Sequence of chain 1.A:
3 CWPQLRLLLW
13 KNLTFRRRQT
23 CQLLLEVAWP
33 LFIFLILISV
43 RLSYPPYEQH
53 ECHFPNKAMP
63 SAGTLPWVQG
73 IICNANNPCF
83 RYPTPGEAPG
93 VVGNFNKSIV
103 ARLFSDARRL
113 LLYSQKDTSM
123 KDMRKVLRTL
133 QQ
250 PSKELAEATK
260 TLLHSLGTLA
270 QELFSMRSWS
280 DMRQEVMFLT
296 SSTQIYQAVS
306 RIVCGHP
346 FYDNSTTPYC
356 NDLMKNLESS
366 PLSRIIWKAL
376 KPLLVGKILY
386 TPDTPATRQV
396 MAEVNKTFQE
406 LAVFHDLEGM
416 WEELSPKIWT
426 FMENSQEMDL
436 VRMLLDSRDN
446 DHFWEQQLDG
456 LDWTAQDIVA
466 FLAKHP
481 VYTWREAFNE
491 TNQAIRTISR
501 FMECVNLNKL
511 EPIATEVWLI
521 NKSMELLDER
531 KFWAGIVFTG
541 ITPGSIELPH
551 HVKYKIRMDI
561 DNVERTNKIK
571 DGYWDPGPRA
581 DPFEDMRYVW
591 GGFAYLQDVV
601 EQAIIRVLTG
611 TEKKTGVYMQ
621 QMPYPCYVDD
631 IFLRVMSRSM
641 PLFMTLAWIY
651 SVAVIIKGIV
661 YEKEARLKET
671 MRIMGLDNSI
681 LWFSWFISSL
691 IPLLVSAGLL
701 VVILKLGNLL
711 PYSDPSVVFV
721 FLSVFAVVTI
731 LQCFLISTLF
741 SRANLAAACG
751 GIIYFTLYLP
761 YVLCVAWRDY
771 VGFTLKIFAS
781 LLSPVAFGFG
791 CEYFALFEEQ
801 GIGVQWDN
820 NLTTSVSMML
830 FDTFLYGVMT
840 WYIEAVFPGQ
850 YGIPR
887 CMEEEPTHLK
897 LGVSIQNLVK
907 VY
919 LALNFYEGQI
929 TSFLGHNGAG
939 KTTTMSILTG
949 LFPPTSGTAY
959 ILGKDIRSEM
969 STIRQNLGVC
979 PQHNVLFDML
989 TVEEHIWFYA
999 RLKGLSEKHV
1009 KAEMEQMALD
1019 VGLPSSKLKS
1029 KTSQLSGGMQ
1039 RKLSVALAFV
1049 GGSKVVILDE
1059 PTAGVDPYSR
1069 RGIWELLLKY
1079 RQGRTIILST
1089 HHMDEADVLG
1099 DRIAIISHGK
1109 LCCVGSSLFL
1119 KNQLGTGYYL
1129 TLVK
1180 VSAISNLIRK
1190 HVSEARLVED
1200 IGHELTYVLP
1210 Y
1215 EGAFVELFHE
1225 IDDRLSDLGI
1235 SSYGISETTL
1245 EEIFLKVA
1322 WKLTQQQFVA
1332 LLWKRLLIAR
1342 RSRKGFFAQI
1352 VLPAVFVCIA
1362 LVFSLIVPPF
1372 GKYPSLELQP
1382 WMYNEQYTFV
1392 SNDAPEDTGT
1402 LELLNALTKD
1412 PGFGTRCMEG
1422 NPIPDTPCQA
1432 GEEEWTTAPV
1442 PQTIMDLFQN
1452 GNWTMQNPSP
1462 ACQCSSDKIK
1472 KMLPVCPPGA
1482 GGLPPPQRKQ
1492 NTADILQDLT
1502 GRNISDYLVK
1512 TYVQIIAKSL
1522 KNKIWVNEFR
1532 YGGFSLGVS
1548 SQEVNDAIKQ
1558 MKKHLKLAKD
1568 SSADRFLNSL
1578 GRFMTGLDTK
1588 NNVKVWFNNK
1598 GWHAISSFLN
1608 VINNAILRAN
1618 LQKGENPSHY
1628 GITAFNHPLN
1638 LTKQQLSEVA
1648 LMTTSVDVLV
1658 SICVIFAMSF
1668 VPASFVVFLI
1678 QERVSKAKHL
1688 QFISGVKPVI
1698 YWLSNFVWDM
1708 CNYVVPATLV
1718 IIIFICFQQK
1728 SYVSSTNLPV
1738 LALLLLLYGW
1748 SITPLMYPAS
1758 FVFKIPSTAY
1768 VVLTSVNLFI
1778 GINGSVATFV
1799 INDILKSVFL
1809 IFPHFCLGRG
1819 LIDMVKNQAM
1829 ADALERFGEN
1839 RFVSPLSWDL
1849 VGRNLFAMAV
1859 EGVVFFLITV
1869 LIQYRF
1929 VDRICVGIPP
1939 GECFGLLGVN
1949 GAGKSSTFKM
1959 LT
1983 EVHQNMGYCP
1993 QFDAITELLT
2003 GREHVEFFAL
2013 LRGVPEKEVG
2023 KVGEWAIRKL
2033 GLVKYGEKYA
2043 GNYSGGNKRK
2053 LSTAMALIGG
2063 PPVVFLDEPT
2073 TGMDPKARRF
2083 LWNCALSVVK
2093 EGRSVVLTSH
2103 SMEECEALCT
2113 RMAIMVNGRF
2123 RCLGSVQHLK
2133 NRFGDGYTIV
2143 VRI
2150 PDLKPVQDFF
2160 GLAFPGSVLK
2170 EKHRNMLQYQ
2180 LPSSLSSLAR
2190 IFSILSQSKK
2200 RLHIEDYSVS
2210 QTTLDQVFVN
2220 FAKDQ

This small molecule binds to this protein.
Small molecule (SMILES): CC(C)CCC[C@@H](C)[C@H]1CC[C@H]2[C@@H]3CC=C4C[C@@H](O)CC[C@]4(C)[C@H]3CC[C@]12C

Binding-site contacts:
Ligand atom O1 contacts residue ARG276 of chain 1.A at 3.9 Å.
Ligand atom O1 contacts residue SER279 of chain 1.A at 4.2 Å.
Ligand atom C21 contacts residue TRP278 of chain 1.A at 4.2 Å (hydrophobic).
Ligand atom C1 contacts residue SER279 of chain 1.A at 4.2 Å.
Ligand atom C20 contacts residue TRP278 of chain 1.A at 4.2 Å (hydrophobic).
Ligand atom C6 contacts residue PHE273 of chain 1.A at 4.5 Å (hydrophobic).
Ligand atom C11 contacts residue TRP278 of chain 1.A at 3.3 Å (hydrophobic).
Ligand atom C10 contacts residue SER279 of chain 1.A at 4.0 Å.
Ligand atom C13 contacts residue TRP278 of chain 1.A at 3.6 Å (hydrophobic).
Ligand atom C7 contacts residue PHE273 of chain 1.A at 4.4 Å (hydrophobic).
Ligand atom C7 contacts residue LEU272 of chain 1.A at 3.8 Å (hydrophobic).
Ligand atom C15 contacts residue LEU272 of chain 1.A at 3.5 Å (hydrophobic).
Ligand atom C19 contacts residue TRP278 of chain 1.A at 3.9 Å (hydrophobic).
Ligand atom C18 contacts residue MET275 of chain 1.A at 4.5 Å (hydrophobic).
Ligand atom C19 contacts residue SER279 of chain 1.A at 2.9 Å.
Ligand atom C7 contacts residue MET275 of chain 1.A at 4.4 Å (hydrophobic).
Ligand atom C4 contacts residue SER279 of chain 1.A at 3.8 Å.
Ligand atom C5 contacts residue SER279 of chain 1.A at 4.2 Å.
Ligand atom C8 contacts residue MET275 of chain 1.A at 4.4 Å (hydrophobic).
Ligand atom C2 contacts residue SER279 of chain 1.A at 3.6 Å.
Ligand atom C21 contacts residue ALA487 of chain 1.A at 3.6 Å (hydrophobic).
Ligand atom C12 contacts residue TRP278 of chain 1.A at 3.4 Å (hydrophobic).
Ligand atom C18 contacts residue TRP278 of chain 1.A at 2.6 Å (hydrophobic).
Ligand atom C4 contacts residue ARG276 of chain 1.A at 4.0 Å.
Ligand atom C1 contacts residue TRP458 of chain 1.A at 4.4 Å (hydrophobic).
Ligand atom C15 contacts residue MET275 of chain 1.A at 4.4 Å (hydrophobic).
Ligand atom C9 contacts residue TRP278 of chain 1.A at 4.4 Å (hydrophobic).
Ligand atom C3 contacts residue SER279 of chain 1.A at 4.1 Å.